Binding-site contacts:
Ligand atom C21 contacts residue GLY314 of chain 1.B at 4.0 Å.
Ligand atom O16 contacts residue LYS64 of chain 1.B at 3.1 Å (salt-bridge).
Ligand atom C7 contacts residue GLY317 of chain 1.B at 3.5 Å.
Ligand atom S13 contacts residue SER61 of chain 1.B at 3.7 Å.
Ligand atom O17 contacts residue GLN117 of chain 1.B at 3.5 Å (h-bond).
Ligand atom O1 contacts residue TYR218 of chain 1.B at 3.0 Å.
Ligand atom C21 contacts residue ALA315 of chain 1.B at 3.4 Å (hydrophobic).
Ligand atom O24 contacts residue ALA315 of chain 1.B at 3.3 Å (h-bond).
Ligand atom O23 contacts residue ALA315 of chain 1.B at 2.9 Å (h-bond).
Ligand atom S13 contacts residue ASN149 of chain 1.B at 3.8 Å.
Ligand atom O17 contacts residue ASN149 of chain 1.B at 2.6 Å (h-bond).
Ligand atom O17 contacts residue TYR218 of chain 1.B at 3.9 Å.
Ligand atom C contacts residue GLY317 of chain 1.B at 3.5 Å.
Ligand atom C5 contacts residue GLY317 of chain 1.B at 3.8 Å.
Ligand atom C2 contacts residue THR316 of chain 1.B at 3.7 Å.
Ligand atom C6 contacts residue GLY317 of chain 1.B at 4.0 Å.
Ligand atom O25 contacts residue GLY317 of chain 1.B at 4.0 Å.
Ligand atom O23 contacts residue GLY60 of chain 1.B at 4.0 Å.
Ligand atom C3 contacts residue ALA315 of chain 1.B at 3.3 Å (hydrophobic).
Ligand atom C4 contacts residue ALA315 of chain 1.B at 3.9 Å (hydrophobic).
Ligand atom C7 contacts residue THR316 of chain 1.B at 3.8 Å.
Ligand atom C2 contacts residue ALA315 of chain 1.B at 3.0 Å (hydrophobic).
Ligand atom C3 contacts residue THR316 of chain 1.B at 3.7 Å.
Ligand atom O23 contacts residue SER61 of chain 1.B at 2.7 Å (h-bond).
Ligand atom C19 contacts residue GLN117 of chain 1.B at 3.8 Å.
Ligand atom O24 contacts residue GLY314 of chain 1.B at 3.5 Å.
Ligand atom C15 contacts residue SER61 of chain 1.B at 3.8 Å.
Ligand atom N1 contacts residue ALA315 of chain 1.B at 2.7 Å (h-bond).
Ligand atom C22 contacts residue LEU290 of chain 1.B at 3.9 Å (hydrophobic).
Ligand atom O24 contacts residue SER61 of chain 1.B at 3.8 Å.
Ligand atom C18 contacts residue SER61 of chain 1.B at 3.6 Å.
Ligand atom C4 contacts residue THR316 of chain 1.B at 3.8 Å.
Ligand atom C5 contacts residue THR316 of chain 1.B at 3.7 Å.
Ligand atom C21 contacts residue SER61 of chain 1.B at 3.1 Å.
Ligand atom O16 contacts residue TYR218 of chain 1.B at 3.7 Å.
Ligand atom C6 contacts residue THR316 of chain 1.B at 3.9 Å.
Ligand atom O contacts residue GLY317 of chain 1.B at 3.6 Å.
Ligand atom O23 contacts residue GLY314 of chain 1.B at 3.6 Å.
Ligand atom O16 contacts residue SER61 of chain 1.B at 2.5 Å (h-bond).
Ligand atom O16 contacts residue ASN149 of chain 1.B at 3.4 Å (h-bond).

A small-molecule ligand and the protein it binds are described below.
Small molecule (SMILES): O=C(O)c1ccc(NS(=O)(=O)c2ccsc2C(=O)O)c(O)c1

Sequence of chain 1.B:
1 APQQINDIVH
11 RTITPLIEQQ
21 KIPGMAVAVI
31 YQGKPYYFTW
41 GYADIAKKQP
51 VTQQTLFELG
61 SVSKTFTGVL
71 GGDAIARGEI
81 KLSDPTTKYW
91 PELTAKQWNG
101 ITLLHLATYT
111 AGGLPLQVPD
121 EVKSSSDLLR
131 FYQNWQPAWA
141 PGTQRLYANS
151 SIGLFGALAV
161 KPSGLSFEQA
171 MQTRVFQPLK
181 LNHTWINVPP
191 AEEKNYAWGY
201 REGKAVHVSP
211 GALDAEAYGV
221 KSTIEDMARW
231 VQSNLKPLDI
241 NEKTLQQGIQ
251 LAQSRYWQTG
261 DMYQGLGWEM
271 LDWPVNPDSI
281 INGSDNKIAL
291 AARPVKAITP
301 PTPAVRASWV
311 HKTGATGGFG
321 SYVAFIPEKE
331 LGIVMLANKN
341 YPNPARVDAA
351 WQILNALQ